Sequence of chain 1.A:
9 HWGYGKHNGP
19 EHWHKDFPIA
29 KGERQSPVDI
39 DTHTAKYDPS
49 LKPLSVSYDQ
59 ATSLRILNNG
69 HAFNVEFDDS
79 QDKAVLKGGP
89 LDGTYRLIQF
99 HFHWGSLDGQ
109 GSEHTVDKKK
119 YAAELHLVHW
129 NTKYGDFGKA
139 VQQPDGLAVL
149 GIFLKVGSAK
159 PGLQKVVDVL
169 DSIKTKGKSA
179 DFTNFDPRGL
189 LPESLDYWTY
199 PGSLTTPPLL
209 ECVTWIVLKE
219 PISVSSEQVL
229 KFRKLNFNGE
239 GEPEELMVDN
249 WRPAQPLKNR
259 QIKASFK

A small-molecule ligand and the protein it binds are described below.
Small molecule (SMILES): Cc1ccc(S(N)(=O)=O)cc1

Binding-site contacts:
Ligand atom O1 contacts residue HIS9 of chain 1.A at 4.5 Å.
Ligand atom S contacts residue TRP10 of chain 1.A at 4.1 Å.
Ligand atom C5 contacts residue HIS15 of chain 1.A at 4.1 Å.
Ligand atom O contacts residue TRP21 of chain 1.A at 3.2 Å.
Ligand atom O1 contacts residue PHE25 of chain 1.A at 3.7 Å.
Ligand atom O contacts residue HIS20 of chain 1.A at 3.8 Å.
Ligand atom O contacts residue TRP10 of chain 1.A at 3.7 Å.
Ligand atom S contacts residue TRP21 of chain 1.A at 4.3 Å.
Ligand atom C1 contacts residue HIS9 of chain 1.A at 4.4 Å.
Ligand atom C5 contacts residue ASN16 of chain 1.A at 4.0 Å.
Ligand atom C3 contacts residue ASP24 of chain 1.A at 3.6 Å.
Ligand atom N contacts residue LYS23 of chain 1.A at 4.3 Å.
Ligand atom C2 contacts residue HIS9 of chain 1.A at 3.5 Å.
Ligand atom C6 contacts residue ASN16 of chain 1.A at 4.1 Å.
Ligand atom O1 contacts residue TRP10 of chain 1.A at 3.6 Å.
Ligand atom O contacts residue ASN16 of chain 1.A at 3.6 Å (h-bond).
Ligand atom C4 contacts residue HIS9 of chain 1.A at 4.3 Å.
Ligand atom C4 contacts residue ASP24 of chain 1.A at 3.8 Å.
Ligand atom C5 contacts residue HIS20 of chain 1.A at 4.1 Å.
Ligand atom S contacts residue ASP24 of chain 1.A at 3.5 Å (salt-bridge).
Ligand atom O1 contacts residue ASP24 of chain 1.A at 3.5 Å (salt-bridge).
Ligand atom N contacts residue ASP24 of chain 1.A at 2.7 Å (salt-bridge).
Ligand atom N contacts residue HIS20 of chain 1.A at 3.0 Å (h-bond).
Ligand atom S contacts residue HIS20 of chain 1.A at 4.0 Å.
Ligand atom N contacts residue TRP21 of chain 1.A at 3.7 Å.
Ligand atom C3 contacts residue HIS9 of chain 1.A at 3.6 Å.
Ligand atom C6 contacts residue HIS15 of chain 1.A at 3.7 Å.